Sequence of chain 24.A:
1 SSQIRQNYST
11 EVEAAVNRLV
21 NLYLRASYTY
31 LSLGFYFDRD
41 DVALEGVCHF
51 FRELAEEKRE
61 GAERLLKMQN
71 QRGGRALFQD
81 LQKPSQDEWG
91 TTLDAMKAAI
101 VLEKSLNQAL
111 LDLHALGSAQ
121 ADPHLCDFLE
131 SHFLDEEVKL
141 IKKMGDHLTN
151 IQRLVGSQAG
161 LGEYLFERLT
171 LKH

Binding-site contacts:
Ligand atom C3 contacts residue HIS49 of chain 24.A at 4.1 Å.
Ligand atom C10 contacts residue HIS173 of chain 24.A at 3.4 Å.
Ligand atom C2 contacts residue GLU53 of chain 24.A at 3.5 Å.
Ligand atom C2 contacts residue RU1 of chain 24.C at 2.6 Å.
Ligand atom C4 contacts residue RU1 of chain 24.C at 2.6 Å.
Ligand atom C9 contacts residue RU1 of chain 24.C at 2.5 Å.
Ligand atom C5 contacts residue RU1 of chain 24.C at 2.6 Å.
Ligand atom C6 contacts residue HIS49 of chain 24.A at 3.9 Å.
Ligand atom C4 contacts residue HIS49 of chain 24.A at 3.7 Å.
Ligand atom C1 contacts residue RU1 of chain 24.C at 3.6 Å.
Ligand atom C5 contacts residue HIS173 of chain 24.A at 4.2 Å.
Ligand atom C3 contacts residue GLU53 of chain 24.A at 3.6 Å.
Ligand atom C8 contacts residue RU1 of chain 24.C at 3.5 Å.
Ligand atom C8 contacts residue HIS49 of chain 24.A at 3.3 Å.
Ligand atom C4 contacts residue GLU53 of chain 24.A at 4.2 Å.
Ligand atom C2 contacts residue HIS173 of chain 24.A at 3.9 Å.
Ligand atom C10 contacts residue GLU53 of chain 24.A at 4.0 Å.
Ligand atom C10 contacts residue RU1 of chain 24.C at 2.5 Å.
Ligand atom C5 contacts residue HIS49 of chain 24.A at 3.8 Å.
Ligand atom C6 contacts residue RU1 of chain 24.C at 3.6 Å.
Ligand atom C9 contacts residue HIS49 of chain 24.A at 4.2 Å.
Ligand atom C9 contacts residue HIS173 of chain 24.A at 3.5 Å.
Ligand atom C8 contacts residue HIS173 of chain 24.A at 3.8 Å.
Ligand atom C3 contacts residue RU1 of chain 24.C at 2.6 Å.
Ligand atom C1 contacts residue GLU53 of chain 24.A at 3.6 Å.

A small-molecule ligand and the protein it binds are described below.
Small molecule (SMILES): Cc1ccc(C(C)C)cc1